Sequence of chain 15.A:
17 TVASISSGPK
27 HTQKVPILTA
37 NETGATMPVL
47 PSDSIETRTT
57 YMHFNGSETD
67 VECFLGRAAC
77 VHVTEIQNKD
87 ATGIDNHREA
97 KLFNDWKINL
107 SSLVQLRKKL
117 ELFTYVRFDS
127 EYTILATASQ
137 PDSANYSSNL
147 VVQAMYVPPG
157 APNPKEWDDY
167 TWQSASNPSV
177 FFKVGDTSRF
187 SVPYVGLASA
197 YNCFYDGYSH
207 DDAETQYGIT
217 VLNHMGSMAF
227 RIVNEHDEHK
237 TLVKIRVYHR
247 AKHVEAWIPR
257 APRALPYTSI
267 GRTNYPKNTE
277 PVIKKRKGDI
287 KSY

Sequence of chain 15.C:
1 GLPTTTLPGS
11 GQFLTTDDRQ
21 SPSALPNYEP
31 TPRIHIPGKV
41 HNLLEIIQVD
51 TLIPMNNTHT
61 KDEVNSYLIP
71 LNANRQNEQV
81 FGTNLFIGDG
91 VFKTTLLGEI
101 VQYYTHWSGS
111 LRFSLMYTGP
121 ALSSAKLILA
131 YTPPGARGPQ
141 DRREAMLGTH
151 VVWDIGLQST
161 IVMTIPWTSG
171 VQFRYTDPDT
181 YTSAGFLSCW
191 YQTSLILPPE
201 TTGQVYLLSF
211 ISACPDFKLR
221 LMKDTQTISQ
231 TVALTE

This small molecule binds to this protein.
Small molecule (SMILES): Cc1cc(CCCCCOc2ccc(C3=NCCO3)cc2)on1

Binding-site contacts:
Ligand atom C1C contacts residue LEU106 of chain 15.A at 3.8 Å (hydrophobic).
Ligand atom O1 contacts residue LEU106 of chain 15.A at 3.7 Å.
Ligand atom C3B contacts residue VAL188 of chain 15.A at 3.8 Å (hydrophobic).
Ligand atom C4B contacts residue PHE186 of chain 15.A at 3.6 Å (hydrophobic).
Ligand atom C6B contacts residue ILE104 of chain 15.A at 3.6 Å (hydrophobic).
Ligand atom O1B contacts residue TYR128 of chain 15.A at 3.4 Å (h-bond).
Ligand atom N3A contacts residue PRO174 of chain 15.A at 3.7 Å.
Ligand atom C2A contacts residue TYR152 of chain 15.A at 3.6 Å (hydrophobic).
Ligand atom C2A contacts residue PHE186 of chain 15.A at 3.3 Å (hydrophobic).
Ligand atom N3A contacts residue ALA24 of chain 15.C at 3.8 Å.
Ligand atom C5B contacts residue PHE186 of chain 15.A at 3.9 Å (hydrophobic).
Ligand atom C2C contacts residue TYR197 of chain 15.A at 3.7 Å (hydrophobic).
Ligand atom N3A contacts residue TYR152 of chain 15.A at 3.5 Å.
Ligand atom C5C contacts residue VAL191 of chain 15.A at 3.8 Å (hydrophobic).
Ligand atom O1 contacts residue MET221 of chain 15.A at 3.9 Å.
Ligand atom C1B contacts residue VAL188 of chain 15.A at 3.8 Å (hydrophobic).
Ligand atom C4A contacts residue PRO174 of chain 15.A at 3.1 Å (hydrophobic).
Ligand atom C5A contacts residue PHE186 of chain 15.A at 3.5 Å (hydrophobic).
Ligand atom C4C contacts residue VAL188 of chain 15.A at 3.7 Å (hydrophobic).
Ligand atom C5B contacts residue MET224 of chain 15.A at 3.8 Å (hydrophobic).
Ligand atom C5 contacts residue LEU106 of chain 15.A at 3.8 Å (hydrophobic).
Ligand atom C3C contacts residue TYR128 of chain 15.A at 3.4 Å (hydrophobic).
Ligand atom C4C contacts residue VAL191 of chain 15.A at 3.0 Å (hydrophobic).
Ligand atom N3A contacts residue PHE186 of chain 15.A at 4.0 Å.
Ligand atom C1B contacts residue TYR128 of chain 15.A at 3.6 Å (hydrophobic).
Ligand atom C2B contacts residue VAL188 of chain 15.A at 3.5 Å (hydrophobic).
Ligand atom C4B contacts residue TYR152 of chain 15.A at 3.8 Å (hydrophobic).
Ligand atom C1B contacts residue ILE104 of chain 15.A at 4.0 Å (hydrophobic).
Ligand atom O1B contacts residue ILE104 of chain 15.A at 3.9 Å.
Ligand atom N2 contacts residue LEU106 of chain 15.A at 3.8 Å.
Ligand atom N2 contacts residue ASN219 of chain 15.A at 3.8 Å.
Ligand atom C4 contacts residue LEU106 of chain 15.A at 3.9 Å (hydrophobic).
Ligand atom C3 contacts residue ASN219 of chain 15.A at 4.0 Å.
Ligand atom C1C contacts residue TYR128 of chain 15.A at 3.7 Å (hydrophobic).
Ligand atom C5A contacts residue VAL176 of chain 15.A at 3.6 Å (hydrophobic).
Ligand atom C3B contacts residue TYR152 of chain 15.A at 3.7 Å (hydrophobic).
Ligand atom C4 contacts residue TYR197 of chain 15.A at 3.8 Å (hydrophobic).
Ligand atom O1A contacts residue PHE186 of chain 15.A at 3.0 Å.
Ligand atom C6B contacts residue TYR128 of chain 15.A at 3.3 Å (hydrophobic).
Ligand atom C31 contacts residue ASN219 of chain 15.A at 3.3 Å.